Sequence of chain 17.B:
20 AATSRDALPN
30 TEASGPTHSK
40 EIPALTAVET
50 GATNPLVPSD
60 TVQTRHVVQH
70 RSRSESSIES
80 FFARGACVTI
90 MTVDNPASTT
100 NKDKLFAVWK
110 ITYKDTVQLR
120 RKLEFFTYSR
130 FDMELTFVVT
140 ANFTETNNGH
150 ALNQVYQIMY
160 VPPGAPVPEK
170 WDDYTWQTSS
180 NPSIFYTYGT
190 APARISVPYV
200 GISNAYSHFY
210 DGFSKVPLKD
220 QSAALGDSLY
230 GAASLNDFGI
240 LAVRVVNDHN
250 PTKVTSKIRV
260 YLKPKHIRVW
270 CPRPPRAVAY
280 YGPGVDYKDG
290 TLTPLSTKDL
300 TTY

This small molecule binds to this protein.
Small molecule (SMILES): CCOC(=O)c1ccc(OCCC2CCN(c3ccc(C)nn3)CC2)cc1

Binding-site contacts:
Ligand atom C3 contacts residue TYR159 of chain 17.B at 3.6 Å (hydrophobic).
Ligand atom C4 contacts residue VAL196 of chain 17.B at 3.9 Å (hydrophobic).
Ligand atom N3 contacts residue ILE194 of chain 17.B at 3.6 Å.
Ligand atom C11 contacts residue LEU134 of chain 17.B at 3.8 Å (hydrophobic).
Ligand atom C11 contacts residue ILE110 of chain 17.B at 3.6 Å (hydrophobic).
Ligand atom C10 contacts residue MET132 of chain 17.B at 3.3 Å (hydrophobic).
Ligand atom N6 contacts residue VAL196 of chain 17.B at 3.9 Å.
Ligand atom N4 contacts residue LEU240 of chain 17.B at 3.6 Å.
Ligand atom C21 contacts residue TYR112 of chain 17.B at 3.3 Å (hydrophobic).
Ligand atom C2 contacts residue ILE194 of chain 17.B at 3.5 Å (hydrophobic).
Ligand atom C7 contacts residue VAL196 of chain 17.B at 3.6 Å (hydrophobic).
Ligand atom C5 contacts residue VAL196 of chain 17.B at 3.8 Å (hydrophobic).
Ligand atom C8 contacts residue VAL196 of chain 17.B at 3.6 Å (hydrophobic).
Ligand atom C1 contacts residue PRO181 of chain 17.B at 3.7 Å (hydrophobic).
Ligand atom N4 contacts residue LEU134 of chain 17.B at 3.7 Å.
Ligand atom C3 contacts residue ALA24 of chain 17.D at 3.5 Å (hydrophobic).
Ligand atom C18 contacts residue TYR112 of chain 17.B at 3.7 Å (hydrophobic).
Ligand atom C20 contacts residue TYR205 of chain 17.B at 3.5 Å (hydrophobic).
Ligand atom C8 contacts residue VAL199 of chain 17.B at 3.7 Å (hydrophobic).
Ligand atom O23 contacts residue TYR112 of chain 17.B at 3.5 Å.
Ligand atom O14 contacts residue MET132 of chain 17.B at 3.4 Å.
Ligand atom C4 contacts residue TYR159 of chain 17.B at 3.5 Å (hydrophobic).
Ligand atom C13 contacts residue MET132 of chain 17.B at 3.8 Å (hydrophobic).
Ligand atom O22 contacts residue TYR112 of chain 17.B at 3.5 Å.
Ligand atom C2 contacts residue TYR159 of chain 17.B at 3.5 Å (hydrophobic).
Ligand atom C17 contacts residue PHE237 of chain 17.B at 3.7 Å (hydrophobic).
Ligand atom C7 contacts residue TYR159 of chain 17.B at 3.7 Å (hydrophobic).
Ligand atom C17 contacts residue TYR112 of chain 17.B at 3.8 Å (hydrophobic).
Ligand atom C25 contacts residue SER206 of chain 17.B at 3.8 Å.
Ligand atom C12 contacts residue PHE237 of chain 17.B at 3.5 Å (hydrophobic).
Ligand atom C10 contacts residue ILE110 of chain 17.B at 3.5 Å (hydrophobic).
Ligand atom N3 contacts residue TYR159 of chain 17.B at 3.9 Å.
Ligand atom C21 contacts residue PHE237 of chain 17.B at 3.7 Å (hydrophobic).
Ligand atom N3 contacts residue LEU240 of chain 17.B at 3.5 Å.
Ligand atom O22 contacts residue TYR205 of chain 17.B at 3.8 Å.
Ligand atom C25 contacts residue ASP236 of chain 17.B at 3.5 Å.
Ligand atom C19 contacts residue TYR205 of chain 17.B at 3.7 Å (hydrophobic).
Ligand atom O23 contacts residue PHE237 of chain 17.B at 3.8 Å.
Ligand atom C18 contacts residue PHE237 of chain 17.B at 3.6 Å (hydrophobic).
Ligand atom C13 contacts residue VAL199 of chain 17.B at 3.7 Å (hydrophobic).

Sequence of chain 17.D:
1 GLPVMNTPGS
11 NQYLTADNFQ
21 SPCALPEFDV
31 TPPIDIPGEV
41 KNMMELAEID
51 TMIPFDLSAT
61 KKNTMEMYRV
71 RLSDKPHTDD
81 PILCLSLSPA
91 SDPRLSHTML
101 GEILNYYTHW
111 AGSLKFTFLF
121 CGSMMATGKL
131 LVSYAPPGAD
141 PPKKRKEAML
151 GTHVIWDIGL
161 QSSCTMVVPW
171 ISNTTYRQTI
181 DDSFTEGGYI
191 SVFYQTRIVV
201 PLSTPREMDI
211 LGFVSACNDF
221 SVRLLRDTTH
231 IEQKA